Binding-site contacts:
Ligand atom C15 contacts residue TYR247 of chain 1.B at 4.0 Å (hydrophobic).
Ligand atom C4 contacts residue LEU243 of chain 1.B at 4.0 Å (hydrophobic).
Ligand atom C4 contacts residue PHE279 of chain 1.B at 3.5 Å (hydrophobic).
Ligand atom C23 contacts residue LEU243 of chain 1.B at 3.9 Å (hydrophobic).
Ligand atom C16 contacts residue PHE264 of chain 1.B at 3.8 Å (hydrophobic).
Ligand atom C3 contacts residue PHE279 of chain 1.B at 4.0 Å (hydrophobic).
Ligand atom O6 contacts residue GLN276 of chain 1.B at 3.0 Å (h-bond).
Ligand atom C5 contacts residue PHE279 of chain 1.B at 3.5 Å (hydrophobic).
Ligand atom N7 contacts residue PHE279 of chain 1.B at 3.5 Å.
Ligand atom C8 contacts residue PHE279 of chain 1.B at 4.0 Å (hydrophobic).
Ligand atom C8 contacts residue GLN276 of chain 1.B at 3.4 Å.
Ligand atom C29 contacts residue ALA275 of chain 1.B at 3.8 Å (hydrophobic).
Ligand atom C24 contacts residue MET188 of chain 1.B at 4.0 Å (hydrophobic).
Ligand atom N2 contacts residue ILE226 of chain 1.B at 3.7 Å.
Ligand atom O6 contacts residue PHE279 of chain 1.B at 3.8 Å.
Ligand atom C11 contacts residue GLN276 of chain 1.B at 3.2 Å.
Ligand atom C10 contacts residue LEU243 of chain 1.B at 3.4 Å (hydrophobic).
Ligand atom C29 contacts residue LEU244 of chain 1.B at 4.0 Å (hydrophobic).
Ligand atom C19 contacts residue PHE264 of chain 1.B at 3.9 Å (hydrophobic).
Ligand atom C29 contacts residue GLN276 of chain 1.B at 3.7 Å.
Ligand atom C10 contacts residue PHE279 of chain 1.B at 3.7 Å (hydrophobic).
Ligand atom N9 contacts residue LEU243 of chain 1.B at 3.3 Å.
Ligand atom C28 contacts residue TYR247 of chain 1.B at 3.9 Å (hydrophobic).
Ligand atom C12 contacts residue PHE279 of chain 1.B at 3.6 Å (hydrophobic).
Ligand atom N9 contacts residue PHE279 of chain 1.B at 4.0 Å.
Ligand atom N18 contacts residue PHE264 of chain 1.B at 3.7 Å.
Ligand atom C27 contacts residue HIS75 of chain 1.B at 3.9 Å.
Ligand atom C23 contacts residue TYR247 of chain 1.B at 3.9 Å (hydrophobic).
Ligand atom C15 contacts residue LEU243 of chain 1.B at 3.8 Å (hydrophobic).
Ligand atom C25 contacts residue MET188 of chain 1.B at 3.7 Å (hydrophobic).
Ligand atom C24 contacts residue ILE226 of chain 1.B at 4.0 Å (hydrophobic).
Ligand atom N7 contacts residue GLN276 of chain 1.B at 2.6 Å (h-bond).
Ligand atom C8 contacts residue LEU243 of chain 1.B at 3.8 Å (hydrophobic).
Ligand atom C14 contacts residue TYR247 of chain 1.B at 3.8 Å (hydrophobic).
Ligand atom N1 contacts residue LEU243 of chain 1.B at 3.7 Å.
Ligand atom C17 contacts residue PHE264 of chain 1.B at 4.0 Å (hydrophobic).
Ligand atom C28 contacts residue LEU243 of chain 1.B at 3.9 Å (hydrophobic).
Ligand atom C27 contacts residue TYR247 of chain 1.B at 3.5 Å (hydrophobic).
Ligand atom C12 contacts residue ALA275 of chain 1.B at 4.0 Å (hydrophobic).
Ligand atom C5 contacts residue GLN276 of chain 1.B at 3.6 Å.

This protein binds this small molecule.
Small molecule (SMILES): C[C@@H]1CN(Cc2ncccn2)C[C@H]1c1nc2c(cnn2C2CCOCC2)c(=O)[nH]1

Sequence of chain 1.B:
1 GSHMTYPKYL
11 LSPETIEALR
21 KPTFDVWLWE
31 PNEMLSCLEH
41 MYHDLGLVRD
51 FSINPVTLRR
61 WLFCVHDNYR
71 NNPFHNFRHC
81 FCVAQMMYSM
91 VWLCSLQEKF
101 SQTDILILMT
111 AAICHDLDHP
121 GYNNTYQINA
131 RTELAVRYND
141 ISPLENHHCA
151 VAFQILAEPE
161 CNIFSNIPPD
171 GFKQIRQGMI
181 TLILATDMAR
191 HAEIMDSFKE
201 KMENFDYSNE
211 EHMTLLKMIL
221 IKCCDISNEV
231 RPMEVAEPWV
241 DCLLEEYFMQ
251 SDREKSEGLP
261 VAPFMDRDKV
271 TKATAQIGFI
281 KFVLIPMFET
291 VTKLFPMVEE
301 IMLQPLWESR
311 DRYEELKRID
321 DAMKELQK